Sequence of chain 1.B:
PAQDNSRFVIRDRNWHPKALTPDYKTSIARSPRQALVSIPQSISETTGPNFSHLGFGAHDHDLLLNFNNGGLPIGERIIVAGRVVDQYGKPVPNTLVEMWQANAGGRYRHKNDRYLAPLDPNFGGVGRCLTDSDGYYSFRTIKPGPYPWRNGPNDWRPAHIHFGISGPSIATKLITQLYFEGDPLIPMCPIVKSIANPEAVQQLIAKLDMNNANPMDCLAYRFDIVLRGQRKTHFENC

Sequence of chain 1.C:
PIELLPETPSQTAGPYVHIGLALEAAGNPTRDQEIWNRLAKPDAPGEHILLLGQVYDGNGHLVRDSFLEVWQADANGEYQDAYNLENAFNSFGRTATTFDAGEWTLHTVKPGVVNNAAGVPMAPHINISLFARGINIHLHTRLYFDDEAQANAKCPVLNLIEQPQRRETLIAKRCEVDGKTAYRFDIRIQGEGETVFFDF

The small molecule below binds the protein below.
Small molecule (SMILES): Oc1ccc(F)cc1O

Binding-site contacts:
Ligand atom O8 contacts residue TYR16 of chain 1.C at 3.8 Å.
Ligand atom C2 contacts residue TYR108 of chain 1.B at 3.9 Å (hydrophobic).
Ligand atom C4 contacts residue TYR16 of chain 1.C at 3.8 Å (hydrophobic).
Ligand atom C6 contacts residue FE1 of chain 1.I at 4.2 Å.
Ligand atom C1 contacts residue TYR147 of chain 1.B at 4.2 Å (hydrophobic).
Ligand atom O7 contacts residue HIS160 of chain 1.B at 3.0 Å (h-bond).
Ligand atom C5 contacts residue TRP149 of chain 1.B at 3.9 Å (hydrophobic).
Ligand atom C5 contacts residue PRO15 of chain 1.C at 4.4 Å (hydrophobic).
Ligand atom F9 contacts residue PRO15 of chain 1.C at 3.0 Å.
Ligand atom C1 contacts residue FE1 of chain 1.I at 2.8 Å.
Ligand atom O7 contacts residue ARG157 of chain 1.B at 2.8 Å (salt-bridge).
Ligand atom C2 contacts residue PRO15 of chain 1.C at 3.9 Å (hydrophobic).
Ligand atom C6 contacts residue ARG157 of chain 1.B at 3.6 Å.
Ligand atom C3 contacts residue TYR16 of chain 1.C at 3.2 Å (hydrophobic).
Ligand atom F9 contacts residue TYR16 of chain 1.C at 3.5 Å.
Ligand atom O7 contacts residue TYR108 of chain 1.B at 3.8 Å.
Ligand atom C2 contacts residue TYR16 of chain 1.C at 4.0 Å (hydrophobic).
Ligand atom C1 contacts residue TYR108 of chain 1.B at 4.2 Å (hydrophobic).
Ligand atom O8 contacts residue HIS162 of chain 1.B at 3.2 Å (h-bond).
Ligand atom O8 contacts residue PRO15 of chain 1.C at 4.4 Å.
Ligand atom C5 contacts residue TYR147 of chain 1.B at 3.5 Å (hydrophobic).
Ligand atom C4 contacts residue TYR147 of chain 1.B at 3.5 Å (hydrophobic).
Ligand atom O7 contacts residue HIS162 of chain 1.B at 3.7 Å.
Ligand atom O8 contacts residue FE1 of chain 1.I at 2.1 Å.
Ligand atom C2 contacts residue HIS162 of chain 1.B at 4.3 Å.
Ligand atom C3 contacts residue PRO15 of chain 1.C at 3.3 Å (hydrophobic).
Ligand atom C6 contacts residue TRP149 of chain 1.B at 4.4 Å (hydrophobic).
Ligand atom F9 contacts residue TYR147 of chain 1.B at 3.7 Å.
Ligand atom C1 contacts residue ARG157 of chain 1.B at 3.9 Å.
Ligand atom O7 contacts residue FE1 of chain 1.I at 2.1 Å.
Ligand atom O8 contacts residue TYR108 of chain 1.B at 3.1 Å (h-bond).
Ligand atom C3 contacts residue TYR108 of chain 1.B at 4.4 Å (hydrophobic).
Ligand atom C4 contacts residue PRO15 of chain 1.C at 3.4 Å (hydrophobic).
Ligand atom C1 contacts residue HIS160 of chain 1.B at 4.2 Å.
Ligand atom C3 contacts residue TYR147 of chain 1.B at 4.0 Å (hydrophobic).
Ligand atom C1 contacts residue HIS162 of chain 1.B at 4.5 Å.
Ligand atom C3 contacts residue FE1 of chain 1.I at 4.1 Å.
Ligand atom C2 contacts residue FE1 of chain 1.I at 2.8 Å.
Ligand atom C6 contacts residue TYR147 of chain 1.B at 3.8 Å (hydrophobic).
Ligand atom O8 contacts residue HIS160 of chain 1.B at 4.2 Å.